Sequence of chain 1.A:
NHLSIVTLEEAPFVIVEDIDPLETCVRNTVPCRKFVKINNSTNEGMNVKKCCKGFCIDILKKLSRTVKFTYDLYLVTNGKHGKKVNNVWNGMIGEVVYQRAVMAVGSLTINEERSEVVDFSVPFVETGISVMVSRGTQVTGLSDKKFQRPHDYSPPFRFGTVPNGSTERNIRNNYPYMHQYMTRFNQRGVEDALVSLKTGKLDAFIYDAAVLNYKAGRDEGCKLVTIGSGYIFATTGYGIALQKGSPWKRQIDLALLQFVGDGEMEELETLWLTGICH

A small-molecule ligand and the protein it binds are described below.
Small molecule (SMILES): N[C@@H](CCC(=O)O)C(=O)O

Binding-site contacts:
Ligand atom OE2 contacts residue TYR212 of chain 1.A at 4.3 Å.
Ligand atom CD contacts residue TYR212 of chain 1.A at 3.7 Å (hydrophobic).
Ligand atom C contacts residue SER112 of chain 1.A at 4.3 Å.
Ligand atom CA contacts residue SER112 of chain 1.A at 4.1 Å.
Ligand atom OE1 contacts residue THR172 of chain 1.A at 2.5 Å (h-bond).
Ligand atom OE2 contacts residue THR172 of chain 1.A at 3.1 Å (h-bond).
Ligand atom CG contacts residue HIS86 of chain 1.A at 4.3 Å.
Ligand atom OE1 contacts residue TYR212 of chain 1.A at 3.8 Å.
Ligand atom CD contacts residue THR172 of chain 1.A at 3.4 Å.
Ligand atom C contacts residue HIS86 of chain 1.A at 3.6 Å.
Ligand atom OXT contacts residue SER112 of chain 1.A at 3.6 Å.
Ligand atom OE1 contacts residue SER171 of chain 1.A at 4.1 Å.
Ligand atom OXT contacts residue LEU113 of chain 1.A at 3.8 Å.
Ligand atom O contacts residue GLY170 of chain 1.A at 3.6 Å.
Ligand atom CD contacts residue ASP213 of chain 1.A at 4.1 Å.
Ligand atom CA contacts residue THR114 of chain 1.A at 3.3 Å.
Ligand atom N contacts residue HIS86 of chain 1.A at 3.8 Å.
Ligand atom OXT contacts residue ARG119 of chain 1.A at 2.8 Å (salt-bridge).
Ligand atom OXT contacts residue SER171 of chain 1.A at 4.3 Å.
Ligand atom CA contacts residue SER171 of chain 1.A at 3.4 Å.
Ligand atom C contacts residue THR114 of chain 1.A at 3.6 Å.
Ligand atom C contacts residue SER171 of chain 1.A at 3.5 Å.
Ligand atom O contacts residue HIS86 of chain 1.A at 3.7 Å.
Ligand atom OE1 contacts residue ASP213 of chain 1.A at 3.1 Å (salt-bridge).
Ligand atom OXT contacts residue THR114 of chain 1.A at 3.0 Å (h-bond).
Ligand atom O contacts residue ARG119 of chain 1.A at 2.8 Å (salt-bridge).
Ligand atom OE2 contacts residue SER171 of chain 1.A at 3.1 Å (h-bond).
Ligand atom CG contacts residue TYR212 of chain 1.A at 3.4 Å (hydrophobic).
Ligand atom CG contacts residue ASP213 of chain 1.A at 4.0 Å.
Ligand atom CA contacts residue HIS86 of chain 1.A at 4.0 Å.
Ligand atom N contacts residue ASP213 of chain 1.A at 3.9 Å.
Ligand atom N contacts residue THR114 of chain 1.A at 2.9 Å (h-bond).
Ligand atom C contacts residue ARG119 of chain 1.A at 3.4 Å.
Ligand atom N contacts residue SER112 of chain 1.A at 2.9 Å (h-bond).
Ligand atom N contacts residue TYR243 of chain 1.A at 4.1 Å.
Ligand atom CB contacts residue HIS86 of chain 1.A at 3.5 Å.
Ligand atom O contacts residue SER171 of chain 1.A at 2.8 Å (h-bond).
Ligand atom OXT contacts residue HIS86 of chain 1.A at 3.4 Å.
Ligand atom CD contacts residue SER171 of chain 1.A at 3.9 Å.
Ligand atom OE2 contacts residue GLY170 of chain 1.A at 3.4 Å.